This small molecule binds to this protein.
Small molecule (SMILES): CC(=O)N[C@@H]1[C@@H](O)[C@H](O)[C@@H](CO)O[C@H]1O

Sequence of chain 1.B:
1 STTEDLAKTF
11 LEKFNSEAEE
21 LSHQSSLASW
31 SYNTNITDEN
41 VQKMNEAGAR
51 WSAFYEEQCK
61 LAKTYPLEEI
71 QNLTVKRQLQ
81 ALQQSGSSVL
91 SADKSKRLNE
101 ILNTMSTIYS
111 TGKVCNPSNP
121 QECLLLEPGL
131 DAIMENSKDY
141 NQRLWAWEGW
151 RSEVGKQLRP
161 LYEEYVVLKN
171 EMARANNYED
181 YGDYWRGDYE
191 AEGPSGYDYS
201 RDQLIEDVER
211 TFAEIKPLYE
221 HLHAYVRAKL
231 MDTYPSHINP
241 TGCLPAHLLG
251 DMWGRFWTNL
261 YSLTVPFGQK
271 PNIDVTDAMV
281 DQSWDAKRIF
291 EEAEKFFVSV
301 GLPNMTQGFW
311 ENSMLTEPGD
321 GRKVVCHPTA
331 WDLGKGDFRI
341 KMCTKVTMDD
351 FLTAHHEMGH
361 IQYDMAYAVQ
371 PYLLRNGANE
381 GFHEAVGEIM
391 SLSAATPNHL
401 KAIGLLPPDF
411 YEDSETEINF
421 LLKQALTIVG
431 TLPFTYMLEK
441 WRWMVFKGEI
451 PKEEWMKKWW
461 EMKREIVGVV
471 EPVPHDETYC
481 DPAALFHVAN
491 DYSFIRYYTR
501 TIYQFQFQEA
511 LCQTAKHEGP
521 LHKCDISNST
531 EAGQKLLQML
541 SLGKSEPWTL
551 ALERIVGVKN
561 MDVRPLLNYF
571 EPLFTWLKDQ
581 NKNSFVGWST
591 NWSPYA

Binding-site contacts:
Ligand atom O7 contacts residue SER527 of chain 1.B at 4.1 Å.
Ligand atom C8 contacts residue SER527 of chain 1.B at 3.6 Å.
Ligand atom C5 contacts residue ASN528 of chain 1.B at 3.6 Å.
Ligand atom N2 contacts residue ASN528 of chain 1.B at 2.9 Å (h-bond).
Ligand atom C4 contacts residue ASN528 of chain 1.B at 4.2 Å.
Ligand atom C8 contacts residue ASP525 of chain 1.B at 3.6 Å.
Ligand atom O3 contacts residue ALA402 of chain 1.B at 3.6 Å.
Ligand atom C8 contacts residue HIS399 of chain 1.B at 4.3 Å.
Ligand atom C7 contacts residue ALA402 of chain 1.B at 4.2 Å (hydrophobic).
Ligand atom C1 contacts residue ASN528 of chain 1.B at 1.4 Å.
Ligand atom C7 contacts residue SER527 of chain 1.B at 3.9 Å.
Ligand atom C2 contacts residue ASN528 of chain 1.B at 2.4 Å.
Ligand atom O7 contacts residue ASN528 of chain 1.B at 3.1 Å (h-bond).
Ligand atom C7 contacts residue ASN528 of chain 1.B at 3.3 Å.
Ligand atom C8 contacts residue ALA402 of chain 1.B at 3.6 Å (hydrophobic).
Ligand atom O5 contacts residue ASN528 of chain 1.B at 2.3 Å (h-bond).
Ligand atom C3 contacts residue ASN528 of chain 1.B at 3.8 Å.